Sequence of chain 42.A:
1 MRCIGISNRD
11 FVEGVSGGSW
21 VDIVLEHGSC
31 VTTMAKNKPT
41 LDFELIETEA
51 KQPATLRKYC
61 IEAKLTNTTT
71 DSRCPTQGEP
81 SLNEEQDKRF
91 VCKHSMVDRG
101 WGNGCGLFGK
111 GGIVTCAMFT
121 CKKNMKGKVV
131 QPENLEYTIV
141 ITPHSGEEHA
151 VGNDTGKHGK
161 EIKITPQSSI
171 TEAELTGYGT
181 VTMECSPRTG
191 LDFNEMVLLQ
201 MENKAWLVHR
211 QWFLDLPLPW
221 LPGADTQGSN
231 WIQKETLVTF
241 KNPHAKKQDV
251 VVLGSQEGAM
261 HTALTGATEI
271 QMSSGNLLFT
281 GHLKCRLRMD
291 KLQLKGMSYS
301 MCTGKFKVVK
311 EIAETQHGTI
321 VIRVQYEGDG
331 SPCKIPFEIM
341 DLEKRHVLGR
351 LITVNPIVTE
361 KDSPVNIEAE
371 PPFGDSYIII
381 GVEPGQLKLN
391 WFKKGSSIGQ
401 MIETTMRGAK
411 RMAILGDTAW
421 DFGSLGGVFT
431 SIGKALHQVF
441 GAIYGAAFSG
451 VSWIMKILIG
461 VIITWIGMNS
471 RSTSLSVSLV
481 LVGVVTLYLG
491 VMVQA

Binding-site contacts:
Ligand atom C8 contacts residue GLY102 of chain 3.A at 3.6 Å.
Ligand atom O5 contacts residue ASN153 of chain 42.A at 2.2 Å (h-bond).
Ligand atom O5 contacts residue GLY156 of chain 42.A at 4.2 Å.
Ligand atom C7 contacts residue ASN153 of chain 42.A at 4.1 Å.
Ligand atom O5 contacts residue HIS149 of chain 42.A at 3.6 Å.
Ligand atom C1 contacts residue THR155 of chain 42.A at 3.3 Å.
Ligand atom O3 contacts residue HIS149 of chain 42.A at 4.0 Å.
Ligand atom O7 contacts residue HIS149 of chain 42.A at 3.3 Å.
Ligand atom C2 contacts residue ASN153 of chain 42.A at 2.6 Å.
Ligand atom C6 contacts residue HIS149 of chain 42.A at 4.3 Å.
Ligand atom C5 contacts residue ASN153 of chain 42.A at 3.6 Å.
Ligand atom C4 contacts residue ASN153 of chain 42.A at 4.2 Å.
Ligand atom N2 contacts residue ASN153 of chain 42.A at 3.1 Å (h-bond).
Ligand atom C5 contacts residue GLY156 of chain 42.A at 4.3 Å.
Ligand atom O5 contacts residue HIS158 of chain 42.A at 3.4 Å.
Ligand atom C1 contacts residue HIS158 of chain 42.A at 4.1 Å.
Ligand atom C6 contacts residue HIS158 of chain 42.A at 4.2 Å.
Ligand atom C5 contacts residue HIS149 of chain 42.A at 3.6 Å.
Ligand atom C1 contacts residue HIS149 of chain 42.A at 3.5 Å.
Ligand atom O5 contacts residue THR155 of chain 42.A at 3.4 Å (h-bond).
Ligand atom C2 contacts residue HIS149 of chain 42.A at 3.5 Å.
Ligand atom C3 contacts residue ASN153 of chain 42.A at 3.9 Å.
Ligand atom C3 contacts residue HIS149 of chain 42.A at 4.0 Å.
Ligand atom N2 contacts residue HIS149 of chain 42.A at 4.3 Å.
Ligand atom C4 contacts residue HIS149 of chain 42.A at 3.4 Å.
Ligand atom C8 contacts residue ASN153 of chain 42.A at 4.4 Å.
Ligand atom O4 contacts residue HIS149 of chain 42.A at 4.3 Å.
Ligand atom C1 contacts residue ASN153 of chain 42.A at 1.4 Å.
Ligand atom C7 contacts residue HIS149 of chain 42.A at 4.3 Å.
Ligand atom C5 contacts residue THR155 of chain 42.A at 4.0 Å.
Ligand atom C5 contacts residue HIS158 of chain 42.A at 4.4 Å.
Ligand atom C6 contacts residue GLY156 of chain 42.A at 4.0 Å.
Ligand atom O6 contacts residue HIS149 of chain 42.A at 3.2 Å.
Ligand atom O6 contacts residue HIS158 of chain 42.A at 4.2 Å.

Sequence of chain 3.A:
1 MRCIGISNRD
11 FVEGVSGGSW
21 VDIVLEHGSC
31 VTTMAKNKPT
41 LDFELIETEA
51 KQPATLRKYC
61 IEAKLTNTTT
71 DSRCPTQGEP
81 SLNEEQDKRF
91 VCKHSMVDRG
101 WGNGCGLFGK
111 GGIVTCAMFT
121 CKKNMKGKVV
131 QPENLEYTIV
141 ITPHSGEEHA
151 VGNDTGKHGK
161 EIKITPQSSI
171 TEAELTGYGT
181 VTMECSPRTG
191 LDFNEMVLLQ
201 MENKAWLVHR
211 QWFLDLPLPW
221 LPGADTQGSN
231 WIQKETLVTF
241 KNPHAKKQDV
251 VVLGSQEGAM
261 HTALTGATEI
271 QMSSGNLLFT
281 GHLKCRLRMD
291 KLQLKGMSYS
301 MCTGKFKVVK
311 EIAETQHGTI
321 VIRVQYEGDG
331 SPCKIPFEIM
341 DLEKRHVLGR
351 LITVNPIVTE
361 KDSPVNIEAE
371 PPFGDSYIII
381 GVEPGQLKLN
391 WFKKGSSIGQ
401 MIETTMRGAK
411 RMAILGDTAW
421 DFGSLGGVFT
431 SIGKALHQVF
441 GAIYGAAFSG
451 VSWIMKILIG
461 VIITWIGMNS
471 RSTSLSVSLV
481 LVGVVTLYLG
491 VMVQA

A protein and the small-molecule ligand that binds it are described below.
Small molecule (SMILES): CC(=O)N[C@H]1[C@H](O[C@H]2[C@H](O)[C@@H](NC(C)=O)CO[C@@H]2CO)O[C@H](CO)[C@@H](O)[C@@H]1O